The small molecule below binds the protein below.
Small molecule (SMILES): O=C(O)c1ccnc(C(=O)O)c1

Sequence of chain 2.C:
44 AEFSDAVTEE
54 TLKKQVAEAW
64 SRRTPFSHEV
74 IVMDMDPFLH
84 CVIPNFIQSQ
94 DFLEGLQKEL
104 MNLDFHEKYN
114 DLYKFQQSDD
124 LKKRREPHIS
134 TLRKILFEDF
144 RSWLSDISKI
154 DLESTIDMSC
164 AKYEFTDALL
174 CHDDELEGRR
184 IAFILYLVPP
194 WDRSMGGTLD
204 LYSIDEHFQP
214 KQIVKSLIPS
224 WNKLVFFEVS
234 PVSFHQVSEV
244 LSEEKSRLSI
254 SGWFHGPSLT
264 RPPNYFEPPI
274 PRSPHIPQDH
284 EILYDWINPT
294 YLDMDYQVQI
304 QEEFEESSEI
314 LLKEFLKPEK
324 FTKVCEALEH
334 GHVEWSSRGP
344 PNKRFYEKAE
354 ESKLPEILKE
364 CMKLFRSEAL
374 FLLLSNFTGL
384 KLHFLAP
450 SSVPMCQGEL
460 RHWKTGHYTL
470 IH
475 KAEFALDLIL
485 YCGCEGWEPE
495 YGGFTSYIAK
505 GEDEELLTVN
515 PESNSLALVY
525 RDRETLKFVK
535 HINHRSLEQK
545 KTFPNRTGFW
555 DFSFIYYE

Binding-site contacts:
Ligand atom C6 contacts residue HIS238 of chain 2.C at 3.7 Å.
Ligand atom C2 contacts residue LEU172 of chain 2.C at 3.7 Å (hydrophobic).
Ligand atom C41 contacts residue ARG250 of chain 2.C at 3.4 Å.
Ligand atom C41 contacts residue ILE187 of chain 2.C at 3.9 Å (hydrophobic).
Ligand atom C5 contacts residue VAL240 of chain 2.C at 3.6 Å (hydrophobic).
Ligand atom C5 contacts residue LEU202 of chain 2.C at 3.8 Å (hydrophobic).
Ligand atom C41 contacts residue VAL240 of chain 2.C at 4.2 Å (hydrophobic).
Ligand atom N1 contacts residue HIS175 of chain 2.C at 3.9 Å.
Ligand atom O42 contacts residue SER252 of chain 2.C at 3.0 Å (h-bond).
Ligand atom N1 contacts residue ASP177 of chain 2.C at 4.1 Å.
Ligand atom O22 contacts residue TRP256 of chain 2.C at 3.6 Å.
Ligand atom O41 contacts residue TYR189 of chain 2.C at 3.7 Å.
Ligand atom N1 contacts residue HIS238 of chain 2.C at 3.4 Å (h-bond).
Ligand atom O22 contacts residue LEU172 of chain 2.C at 3.9 Å.
Ligand atom C3 contacts residue SER254 of chain 2.C at 4.1 Å.
Ligand atom O41 contacts residue ILE187 of chain 2.C at 3.6 Å.
Ligand atom O41 contacts residue ARG250 of chain 2.C at 2.6 Å (salt-bridge).
Ligand atom O42 contacts residue SER254 of chain 2.C at 3.7 Å.
Ligand atom C4 contacts residue VAL240 of chain 2.C at 3.8 Å (hydrophobic).
Ligand atom C2 contacts residue MN1 of chain 2.K at 3.1 Å.
Ligand atom O22 contacts residue HIS175 of chain 2.C at 2.9 Å (h-bond).
Ligand atom O22 contacts residue ASP177 of chain 2.C at 3.1 Å (salt-bridge).
Ligand atom O21 contacts residue TRP256 of chain 2.C at 4.1 Å.
Ligand atom O22 contacts residue MN1 of chain 2.K at 2.0 Å.
Ligand atom O21 contacts residue LEU172 of chain 2.C at 3.8 Å.
Ligand atom O41 contacts residue VAL240 of chain 2.C at 4.0 Å.
Ligand atom O21 contacts residue MN1 of chain 2.K at 4.1 Å.
Ligand atom C3 contacts residue LEU172 of chain 2.C at 4.1 Å (hydrophobic).
Ligand atom C6 contacts residue MN1 of chain 2.K at 3.6 Å.
Ligand atom C6 contacts residue LEU202 of chain 2.C at 3.5 Å (hydrophobic).
Ligand atom C6 contacts residue ILE187 of chain 2.C at 4.0 Å (hydrophobic).
Ligand atom C21 contacts residue LEU172 of chain 2.C at 3.6 Å (hydrophobic).
Ligand atom C21 contacts residue HIS175 of chain 2.C at 3.8 Å.
Ligand atom C5 contacts residue ILE187 of chain 2.C at 3.6 Å (hydrophobic).
Ligand atom C6 contacts residue VAL240 of chain 2.C at 4.0 Å (hydrophobic).
Ligand atom N1 contacts residue MN1 of chain 2.K at 2.5 Å.
Ligand atom C21 contacts residue MN1 of chain 2.K at 2.9 Å.
Ligand atom C41 contacts residue SER252 of chain 2.C at 4.0 Å.
Ligand atom O42 contacts residue ARG250 of chain 2.C at 3.7 Å.
Ligand atom C4 contacts residue ILE187 of chain 2.C at 3.8 Å (hydrophobic).